Sequence of chain 1.C:
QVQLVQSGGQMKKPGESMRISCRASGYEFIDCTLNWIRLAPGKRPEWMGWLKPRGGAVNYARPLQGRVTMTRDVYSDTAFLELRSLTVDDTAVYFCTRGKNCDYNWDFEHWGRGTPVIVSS

The protein below binds the small molecule below.
Small molecule (SMILES): CC(=O)N[C@H]1[C@H](O[C@H]2[C@H](O)[C@@H](NC(C)=O)CO[C@@H]2CO)O[C@H](CO)[C@@H](O[C@@H]2O[C@H](CO)[C@@H](O)[C@H](O)[C@@H]2O)[C@@H]1O

Binding-site contacts:
Ligand atom C1 contacts residue ASN160 of chain 1.A at 1.4 Å.
Ligand atom C7 contacts residue ARG155 of chain 1.A at 3.9 Å.
Ligand atom O7 contacts residue ASN160 of chain 1.A at 3.6 Å (h-bond).
Ligand atom O6 contacts residue PHE80 of chain 1.C at 4.4 Å.
Ligand atom C5 contacts residue ASN160 of chain 1.A at 3.7 Å.
Ligand atom C7 contacts residue ASN160 of chain 1.A at 3.4 Å.
Ligand atom C2 contacts residue ARG155 of chain 1.A at 3.9 Å.
Ligand atom C8 contacts residue VAL142 of chain 1.A at 3.3 Å (hydrophobic).
Ligand atom C8 contacts residue ASN160 of chain 1.A at 4.5 Å.
Ligand atom N2 contacts residue ASN160 of chain 1.A at 2.9 Å (h-bond).
Ligand atom O5 contacts residue ASN160 of chain 1.A at 2.5 Å (h-bond).
Ligand atom N2 contacts residue ARG155 of chain 1.A at 3.2 Å (salt-bridge).
Ligand atom C2 contacts residue ASN160 of chain 1.A at 2.5 Å.
Ligand atom O3 contacts residue VAL142 of chain 1.A at 4.1 Å.
Ligand atom C8 contacts residue ASN150 of chain 1.A at 4.3 Å.
Ligand atom C3 contacts residue ASN160 of chain 1.A at 3.8 Å.
Ligand atom C8 contacts residue ARG155 of chain 1.A at 3.4 Å.
Ligand atom C4 contacts residue ASN160 of chain 1.A at 4.3 Å.

Sequence of chain 1.A:
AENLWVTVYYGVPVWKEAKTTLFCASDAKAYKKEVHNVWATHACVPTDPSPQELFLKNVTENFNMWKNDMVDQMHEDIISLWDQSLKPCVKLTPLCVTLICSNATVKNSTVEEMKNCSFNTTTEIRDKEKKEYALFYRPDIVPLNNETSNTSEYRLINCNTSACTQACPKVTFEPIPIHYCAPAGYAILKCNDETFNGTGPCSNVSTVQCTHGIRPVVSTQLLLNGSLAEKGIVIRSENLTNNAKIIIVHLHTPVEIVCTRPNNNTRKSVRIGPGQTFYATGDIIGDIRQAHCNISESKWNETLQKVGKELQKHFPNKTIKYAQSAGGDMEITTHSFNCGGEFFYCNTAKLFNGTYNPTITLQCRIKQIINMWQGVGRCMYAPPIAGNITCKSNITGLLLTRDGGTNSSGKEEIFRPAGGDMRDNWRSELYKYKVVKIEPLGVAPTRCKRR